This small molecule binds to this protein.
Small molecule (SMILES): CN(C)[C@H]1CCc2nc(NC(=O)c3cccc([C@H]4CCCN4C(=O)Nc4cccc(C#N)c4)c3)sc2C1

Sequence of chain 1.B:
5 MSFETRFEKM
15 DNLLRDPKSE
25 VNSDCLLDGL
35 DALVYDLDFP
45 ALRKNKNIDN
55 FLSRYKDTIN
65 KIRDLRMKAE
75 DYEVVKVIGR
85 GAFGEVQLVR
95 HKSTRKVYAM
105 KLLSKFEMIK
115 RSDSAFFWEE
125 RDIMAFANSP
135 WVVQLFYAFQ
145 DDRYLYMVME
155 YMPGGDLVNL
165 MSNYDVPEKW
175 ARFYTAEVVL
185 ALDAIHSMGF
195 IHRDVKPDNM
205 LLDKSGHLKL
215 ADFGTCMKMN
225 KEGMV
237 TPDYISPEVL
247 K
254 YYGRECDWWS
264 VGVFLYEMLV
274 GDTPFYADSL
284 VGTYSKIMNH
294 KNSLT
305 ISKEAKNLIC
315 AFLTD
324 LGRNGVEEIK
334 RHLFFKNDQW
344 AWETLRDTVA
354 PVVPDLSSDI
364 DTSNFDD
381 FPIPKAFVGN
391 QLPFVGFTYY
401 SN

Binding-site contacts:
Ligand atom C31 contacts residue MET153 of chain 1.B at 3.6 Å (hydrophobic).
Ligand atom C33 contacts residue ALA103 of chain 1.B at 3.6 Å (hydrophobic).
Ligand atom C32 contacts residue ALA215 of chain 1.B at 3.6 Å (hydrophobic).
Ligand atom O20 contacts residue PHE87 of chain 1.B at 2.9 Å (h-bond).
Ligand atom C15 contacts residue GLY85 of chain 1.B at 3.7 Å.
Ligand atom C18 contacts residue LEU107 of chain 1.B at 3.8 Å (hydrophobic).
Ligand atom N34 contacts residue ALA103 of chain 1.B at 3.6 Å.
Ligand atom C36 contacts residue ASP117 of chain 1.B at 3.6 Å.
Ligand atom C14 contacts residue GLY85 of chain 1.B at 3.5 Å.
Ligand atom O26 contacts residue LYS105 of chain 1.B at 3.5 Å (salt-bridge).
Ligand atom S3 contacts residue PHE87 of chain 1.B at 3.4 Å.
Ligand atom C6 contacts residue GLY218 of chain 1.B at 3.4 Å.
Ligand atom C13 contacts residue GLY85 of chain 1.B at 3.7 Å.
Ligand atom C8 contacts residue ASP117 of chain 1.B at 3.6 Å.
Ligand atom C9 contacts residue PHE87 of chain 1.B at 3.7 Å (hydrophobic).
Ligand atom C11 contacts residue ASP216 of chain 1.B at 3.5 Å.
Ligand atom C16 contacts residue GLY85 of chain 1.B at 3.6 Å.
Ligand atom C13 contacts residue VAL90 of chain 1.B at 3.4 Å (hydrophobic).
Ligand atom S3 contacts residue PHE120 of chain 1.B at 3.7 Å.
Ligand atom C16 contacts residue LYS105 of chain 1.B at 3.6 Å.
Ligand atom C15 contacts residue LYS105 of chain 1.B at 3.7 Å.
Ligand atom N34 contacts residue MET156 of chain 1.B at 3.2 Å (h-bond).
Ligand atom N10 contacts residue ASP117 of chain 1.B at 2.8 Å (salt-bridge).
Ligand atom C37 contacts residue ASP117 of chain 1.B at 3.1 Å.
Ligand atom C17 contacts residue LYS105 of chain 1.B at 3.7 Å.
Ligand atom C4 contacts residue PHE120 of chain 1.B at 3.8 Å (hydrophobic).
Ligand atom C14 contacts residue GLY88 of chain 1.B at 3.8 Å.
Ligand atom N34 contacts residue TYR155 of chain 1.B at 3.4 Å.
Ligand atom N1 contacts residue PHE120 of chain 1.B at 3.6 Å.
Ligand atom C21 contacts residue ARG84 of chain 1.B at 3.8 Å.
Ligand atom C24 contacts residue VAL90 of chain 1.B at 3.6 Å (hydrophobic).
Ligand atom O20 contacts residue ALA86 of chain 1.B at 3.6 Å (h-bond).
Ligand atom C28 contacts residue VAL90 of chain 1.B at 3.8 Å (hydrophobic).
Ligand atom O20 contacts residue LEU107 of chain 1.B at 3.5 Å.
Ligand atom C2 contacts residue PHE120 of chain 1.B at 3.6 Å (hydrophobic).
Ligand atom N34 contacts residue ILE82 of chain 1.B at 3.5 Å.
Ligand atom C5 contacts residue PHE120 of chain 1.B at 3.5 Å (hydrophobic).
Ligand atom C35 contacts residue ASP216 of chain 1.B at 3.6 Å.
Ligand atom C31 contacts residue ALA215 of chain 1.B at 3.7 Å (hydrophobic).
Ligand atom N25 contacts residue VAL90 of chain 1.B at 3.6 Å.